Sequence of chain 1.B:
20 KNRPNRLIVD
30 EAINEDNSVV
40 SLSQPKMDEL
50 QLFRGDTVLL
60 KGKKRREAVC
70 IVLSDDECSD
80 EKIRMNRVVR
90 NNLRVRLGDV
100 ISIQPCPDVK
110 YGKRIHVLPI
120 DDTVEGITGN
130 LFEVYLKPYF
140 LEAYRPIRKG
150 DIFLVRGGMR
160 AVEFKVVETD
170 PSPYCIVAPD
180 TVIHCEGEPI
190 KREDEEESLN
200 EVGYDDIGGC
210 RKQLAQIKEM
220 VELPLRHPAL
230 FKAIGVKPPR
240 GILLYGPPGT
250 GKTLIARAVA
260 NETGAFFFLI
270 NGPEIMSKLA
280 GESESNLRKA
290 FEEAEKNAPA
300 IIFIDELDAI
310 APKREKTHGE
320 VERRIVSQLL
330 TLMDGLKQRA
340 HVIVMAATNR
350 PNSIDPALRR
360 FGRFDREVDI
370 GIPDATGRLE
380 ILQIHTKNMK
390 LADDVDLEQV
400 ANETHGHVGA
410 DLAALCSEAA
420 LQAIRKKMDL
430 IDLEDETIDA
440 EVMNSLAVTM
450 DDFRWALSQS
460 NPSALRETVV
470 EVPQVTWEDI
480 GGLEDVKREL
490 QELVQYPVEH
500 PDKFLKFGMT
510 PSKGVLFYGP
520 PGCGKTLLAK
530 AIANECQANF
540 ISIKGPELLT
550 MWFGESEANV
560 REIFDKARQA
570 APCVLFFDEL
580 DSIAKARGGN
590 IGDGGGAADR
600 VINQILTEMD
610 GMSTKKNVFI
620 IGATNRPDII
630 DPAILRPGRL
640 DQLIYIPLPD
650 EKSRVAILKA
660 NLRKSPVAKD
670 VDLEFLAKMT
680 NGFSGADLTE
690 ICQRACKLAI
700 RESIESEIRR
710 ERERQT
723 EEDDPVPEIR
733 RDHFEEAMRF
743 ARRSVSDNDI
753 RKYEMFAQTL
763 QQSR

Sequence of chain 1.A:
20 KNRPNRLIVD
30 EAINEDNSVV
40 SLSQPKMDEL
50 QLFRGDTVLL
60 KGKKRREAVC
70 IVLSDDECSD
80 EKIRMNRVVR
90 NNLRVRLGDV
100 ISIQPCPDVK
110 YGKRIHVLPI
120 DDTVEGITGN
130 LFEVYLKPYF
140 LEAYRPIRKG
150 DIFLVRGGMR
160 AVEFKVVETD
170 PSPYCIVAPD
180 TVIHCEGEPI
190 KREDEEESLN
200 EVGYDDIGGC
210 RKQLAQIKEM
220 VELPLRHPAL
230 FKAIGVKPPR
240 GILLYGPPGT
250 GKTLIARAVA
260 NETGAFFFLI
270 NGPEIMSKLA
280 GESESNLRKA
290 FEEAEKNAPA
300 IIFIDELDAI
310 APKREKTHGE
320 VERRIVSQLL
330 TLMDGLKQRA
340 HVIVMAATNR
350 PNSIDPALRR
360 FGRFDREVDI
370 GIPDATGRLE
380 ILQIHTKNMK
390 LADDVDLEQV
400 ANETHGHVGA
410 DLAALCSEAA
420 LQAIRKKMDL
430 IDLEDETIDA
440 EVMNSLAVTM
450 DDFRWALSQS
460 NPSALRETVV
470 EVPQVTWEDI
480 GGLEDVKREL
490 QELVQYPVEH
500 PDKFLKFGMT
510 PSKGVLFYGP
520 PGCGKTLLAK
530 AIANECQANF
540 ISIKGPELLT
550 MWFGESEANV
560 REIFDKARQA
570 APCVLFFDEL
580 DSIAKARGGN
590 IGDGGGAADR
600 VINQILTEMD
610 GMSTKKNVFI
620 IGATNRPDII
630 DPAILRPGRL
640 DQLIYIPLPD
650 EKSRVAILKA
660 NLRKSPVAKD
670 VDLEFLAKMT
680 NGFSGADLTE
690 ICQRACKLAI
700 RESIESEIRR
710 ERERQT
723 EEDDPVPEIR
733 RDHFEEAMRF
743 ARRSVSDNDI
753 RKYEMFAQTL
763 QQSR

Binding-site contacts:
Ligand atom O2A contacts residue GLY521 of chain 1.A at 3.8 Å.
Ligand atom PB contacts residue GLY521 of chain 1.A at 2.7 Å.
Ligand atom O2G contacts residue ARG635 of chain 1.B at 1.3 Å (salt-bridge).
Ligand atom C6 contacts residue ILE479 of chain 1.A at 3.8 Å (hydrophobic).
Ligand atom N7 contacts residue ASN660 of chain 1.A at 3.9 Å.
Ligand atom O2B contacts residue GLY521 of chain 1.A at 3.3 Å.
Ligand atom N3B contacts residue ARG766 of chain 1.B at 3.0 Å (salt-bridge).
Ligand atom PA contacts residue GLY523 of chain 1.A at 4.0 Å.
Ligand atom C5' contacts residue LYS524 of chain 1.A at 3.9 Å.
Ligand atom PG contacts residue ARG635 of chain 1.B at 2.8 Å.
Ligand atom O3G contacts residue ARG635 of chain 1.B at 3.5 Å (salt-bridge).
Ligand atom N6 contacts residue ILE656 of chain 1.A at 3.4 Å.
Ligand atom O2A contacts residue LYS524 of chain 1.A at 2.9 Å (salt-bridge).
Ligand atom C5' contacts residue THR525 of chain 1.A at 3.7 Å.
Ligand atom O1B contacts residue PRO520 of chain 1.A at 2.3 Å.
Ligand atom N3B contacts residue GLY521 of chain 1.A at 3.9 Å.
Ligand atom N7 contacts residue LEU526 of chain 1.A at 3.4 Å.
Ligand atom O2G contacts residue ARG766 of chain 1.B at 3.7 Å.
Ligand atom O1G contacts residue ARG766 of chain 1.B at 1.3 Å (salt-bridge).
Ligand atom N6 contacts residue ILE479 of chain 1.A at 3.4 Å.
Ligand atom PA contacts residue GLY521 of chain 1.A at 3.8 Å.
Ligand atom O2A contacts residue GLY523 of chain 1.A at 2.7 Å (h-bond).
Ligand atom O2A contacts residue CYS522 of chain 1.A at 3.2 Å (h-bond).
Ligand atom C2 contacts residue CYS522 of chain 1.A at 3.9 Å (hydrophobic).
Ligand atom PG contacts residue ARG766 of chain 1.B at 2.4 Å.
Ligand atom C5 contacts residue LEU526 of chain 1.A at 3.5 Å (hydrophobic).
Ligand atom O3A contacts residue GLY521 of chain 1.A at 3.6 Å (h-bond).
Ligand atom O1G contacts residue ARG635 of chain 1.B at 3.1 Å (salt-bridge).
Ligand atom N1 contacts residue ILE656 of chain 1.A at 3.5 Å.
Ligand atom O1B contacts residue CYS522 of chain 1.A at 3.8 Å.
Ligand atom C8 contacts residue LEU526 of chain 1.A at 3.7 Å (hydrophobic).
Ligand atom O1B contacts residue GLY521 of chain 1.A at 1.3 Å (h-bond).
Ligand atom C2 contacts residue GLY684 of chain 1.A at 3.6 Å.
Ligand atom C2 contacts residue GLY523 of chain 1.A at 3.7 Å.
Ligand atom C4 contacts residue LEU526 of chain 1.A at 3.9 Å (hydrophobic).
Ligand atom PB contacts residue PRO520 of chain 1.A at 3.7 Å.
Ligand atom N3 contacts residue GLY523 of chain 1.A at 3.6 Å.
Ligand atom O3G contacts residue ARG766 of chain 1.B at 3.0 Å (salt-bridge).
Ligand atom N3 contacts residue GLY684 of chain 1.A at 3.9 Å.
Ligand atom O1A contacts residue GLY521 of chain 1.A at 3.3 Å.

A small-molecule ligand and the protein it binds are described below.
Small molecule (SMILES): Nc1ncnc2c1ncn2[C@@H]1O[C@H](CO[P](=O)(O)O[P](=O)(O)NP(=O)(O)O)[C@@H](O)[C@H]1O